A small-molecule ligand and the protein it binds are described below.
Small molecule (SMILES): CC(=O)N[C@@H]1[C@@H](O)[C@H](O)[C@@H](CO)O[C@H]1O

Binding-site contacts:
Ligand atom O6 contacts residue PHE1098 of chain 1.A at 4.2 Å.
Ligand atom O5 contacts residue PHE1098 of chain 1.A at 3.5 Å.
Ligand atom C2 contacts residue THR1095 of chain 1.A at 3.9 Å.
Ligand atom C6 contacts residue PHE1098 of chain 1.A at 3.4 Å (hydrophobic).
Ligand atom O5 contacts residue ASN1093 of chain 1.A at 2.4 Å (h-bond).
Ligand atom C3 contacts residue THR1095 of chain 1.A at 3.8 Å.
Ligand atom C3 contacts residue ASN1093 of chain 1.A at 3.8 Å.
Ligand atom C5 contacts residue PHE1098 of chain 1.A at 4.0 Å (hydrophobic).
Ligand atom O5 contacts residue HIS1096 of chain 1.A at 4.0 Å.
Ligand atom C1 contacts residue PHE1098 of chain 1.A at 4.4 Å (hydrophobic).
Ligand atom C1 contacts residue HIS1096 of chain 1.A at 3.9 Å.
Ligand atom C7 contacts residue ASN1093 of chain 1.A at 3.4 Å.
Ligand atom C4 contacts residue HIS1096 of chain 1.A at 4.0 Å.
Ligand atom N2 contacts residue ASN1093 of chain 1.A at 2.8 Å (h-bond).
Ligand atom C1 contacts residue THR1095 of chain 1.A at 3.9 Å.
Ligand atom C5 contacts residue HIS1096 of chain 1.A at 3.4 Å.
Ligand atom O4 contacts residue HIS1096 of chain 1.A at 3.7 Å.
Ligand atom C2 contacts residue HIS1096 of chain 1.A at 4.5 Å.
Ligand atom C3 contacts residue HIS1096 of chain 1.A at 3.9 Å.
Ligand atom C4 contacts residue ASN1093 of chain 1.A at 4.2 Å.
Ligand atom C6 contacts residue HIS1096 of chain 1.A at 4.1 Å.
Ligand atom N2 contacts residue THR1095 of chain 1.A at 3.5 Å (h-bond).
Ligand atom O7 contacts residue ASN1093 of chain 1.A at 3.6 Å.
Ligand atom C5 contacts residue ASN1093 of chain 1.A at 3.7 Å.
Ligand atom C2 contacts residue ASN1093 of chain 1.A at 2.4 Å.
Ligand atom C8 contacts residue ASN1093 of chain 1.A at 4.3 Å.
Ligand atom C1 contacts residue ASN1093 of chain 1.A at 1.4 Å.

Sequence of chain 1.A:
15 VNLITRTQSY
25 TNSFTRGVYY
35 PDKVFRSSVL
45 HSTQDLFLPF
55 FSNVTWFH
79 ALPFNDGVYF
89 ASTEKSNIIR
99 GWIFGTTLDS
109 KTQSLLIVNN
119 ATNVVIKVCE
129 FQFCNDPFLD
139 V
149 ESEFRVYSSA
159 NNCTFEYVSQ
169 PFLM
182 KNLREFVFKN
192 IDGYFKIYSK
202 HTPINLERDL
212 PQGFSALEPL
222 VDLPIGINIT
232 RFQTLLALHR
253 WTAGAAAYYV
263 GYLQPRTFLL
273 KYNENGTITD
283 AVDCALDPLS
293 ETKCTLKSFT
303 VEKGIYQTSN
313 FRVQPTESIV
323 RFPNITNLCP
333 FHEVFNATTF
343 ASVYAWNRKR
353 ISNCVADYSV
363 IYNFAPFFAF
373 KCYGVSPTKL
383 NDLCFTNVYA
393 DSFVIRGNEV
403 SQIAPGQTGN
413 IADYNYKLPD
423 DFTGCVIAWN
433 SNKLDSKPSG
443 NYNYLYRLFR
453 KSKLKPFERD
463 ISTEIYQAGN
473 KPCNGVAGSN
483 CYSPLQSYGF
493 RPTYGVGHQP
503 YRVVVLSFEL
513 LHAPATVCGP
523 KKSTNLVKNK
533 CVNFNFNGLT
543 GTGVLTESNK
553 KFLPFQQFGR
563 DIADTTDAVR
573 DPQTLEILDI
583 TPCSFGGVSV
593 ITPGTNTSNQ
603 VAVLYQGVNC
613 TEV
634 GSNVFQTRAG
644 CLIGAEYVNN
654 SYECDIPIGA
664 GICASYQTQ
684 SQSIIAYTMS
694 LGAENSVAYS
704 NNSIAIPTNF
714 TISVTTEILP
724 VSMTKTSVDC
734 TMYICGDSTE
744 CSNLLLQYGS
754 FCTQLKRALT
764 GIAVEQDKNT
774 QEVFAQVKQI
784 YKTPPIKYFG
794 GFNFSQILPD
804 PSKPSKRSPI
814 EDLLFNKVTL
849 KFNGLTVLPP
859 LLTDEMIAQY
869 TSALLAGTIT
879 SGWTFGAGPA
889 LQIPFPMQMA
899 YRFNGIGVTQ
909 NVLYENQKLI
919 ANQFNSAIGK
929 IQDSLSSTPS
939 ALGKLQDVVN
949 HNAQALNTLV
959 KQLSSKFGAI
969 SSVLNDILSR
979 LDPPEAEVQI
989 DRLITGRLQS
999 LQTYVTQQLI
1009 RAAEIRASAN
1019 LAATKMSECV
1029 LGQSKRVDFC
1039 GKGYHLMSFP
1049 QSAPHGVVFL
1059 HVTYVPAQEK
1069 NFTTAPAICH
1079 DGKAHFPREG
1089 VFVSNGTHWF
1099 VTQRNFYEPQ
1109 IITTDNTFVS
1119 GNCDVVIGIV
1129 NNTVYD